Binding-site contacts:
Ligand atom C7 contacts residue ASP125 of chain 1.I at 3.7 Å.
Ligand atom C21 contacts residue SER32 of chain 1.H at 3.8 Å.
Ligand atom N22 contacts residue HIS35 of chain 1.H at 3.2 Å (h-bond).
Ligand atom C20 contacts residue ALA49 of chain 1.H at 3.9 Å (hydrophobic).
Ligand atom C10 contacts residue ALA49 of chain 1.H at 3.8 Å (hydrophobic).
Ligand atom C32 contacts residue THR21 of chain 1.H at 3.8 Å.
Ligand atom C19 contacts residue ALA49 of chain 1.H at 3.9 Å (hydrophobic).
Ligand atom O31 contacts residue THR21 of chain 1.H at 3.1 Å (h-bond).
Ligand atom C26 contacts residue THR1 of chain 1.H at 2.5 Å.
Ligand atom N22 contacts residue SER32 of chain 1.H at 3.4 Å (h-bond).
Ligand atom C40 contacts residue ASP125 of chain 1.I at 3.5 Å.
Ligand atom C42 contacts residue GLU22 of chain 1.H at 3.6 Å.
Ligand atom C15 contacts residue THR1 of chain 1.H at 2.5 Å.
Ligand atom C16 contacts residue THR1 of chain 1.H at 3.0 Å.
Ligand atom O31 contacts residue ALA20 of chain 1.H at 3.7 Å.
Ligand atom O30 contacts residue GLY128 of chain 1.H at 3.6 Å.
Ligand atom C21 contacts residue CYS31 of chain 1.H at 3.8 Å (hydrophobic).
Ligand atom N11 contacts residue THR21 of chain 1.H at 3.1 Å (h-bond).
Ligand atom C18 contacts residue GLY45 of chain 1.H at 3.5 Å.
Ligand atom N14 contacts residue THR1 of chain 1.H at 3.7 Å.
Ligand atom C9 contacts residue ASP125 of chain 1.I at 3.7 Å.
Ligand atom C25 contacts residue THR1 of chain 1.H at 1.4 Å.
Ligand atom O30 contacts residue THR1 of chain 1.H at 2.9 Å (h-bond).
Ligand atom C6 contacts residue ASP125 of chain 1.I at 3.7 Å.
Ligand atom O39 contacts residue ALA49 of chain 1.H at 3.2 Å (h-bond).
Ligand atom C26 contacts residue GLY47 of chain 1.H at 3.5 Å.
Ligand atom C21 contacts residue ASP53 of chain 1.H at 3.4 Å.
Ligand atom N8 contacts residue ASP125 of chain 1.I at 2.8 Å (salt-bridge).
Ligand atom C23 contacts residue CYS31 of chain 1.H at 3.4 Å (hydrophobic).
Ligand atom O29 contacts residue GLY47 of chain 1.H at 3.7 Å.
Ligand atom S27 contacts residue THR1 of chain 1.H at 3.6 Å.
Ligand atom C25 contacts residue LYS33 of chain 1.H at 3.7 Å.
Ligand atom C16 contacts residue GLY45 of chain 1.H at 3.6 Å.
Ligand atom N53 contacts residue LEU126 of chain 1.I at 3.5 Å.
Ligand atom C15 contacts residue LYS33 of chain 1.H at 3.8 Å.
Ligand atom O30 contacts residue SER129 of chain 1.H at 2.9 Å (h-bond).
Ligand atom C28 contacts residue THR1 of chain 1.H at 3.7 Å.
Ligand atom N22 contacts residue ASP53 of chain 1.H at 2.5 Å (salt-bridge).
Ligand atom N14 contacts residue GLY47 of chain 1.H at 3.3 Å (h-bond).
Ligand atom C9 contacts residue THR21 of chain 1.H at 3.8 Å.

Sequence of chain 1.H:
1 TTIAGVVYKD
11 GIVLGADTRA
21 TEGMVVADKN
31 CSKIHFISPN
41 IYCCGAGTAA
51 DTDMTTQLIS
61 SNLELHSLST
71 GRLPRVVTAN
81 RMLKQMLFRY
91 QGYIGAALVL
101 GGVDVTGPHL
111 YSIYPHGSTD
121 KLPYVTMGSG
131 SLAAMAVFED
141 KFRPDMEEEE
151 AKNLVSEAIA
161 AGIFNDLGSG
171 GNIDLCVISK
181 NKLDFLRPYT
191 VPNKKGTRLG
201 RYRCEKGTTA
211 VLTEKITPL

This protein binds this small molecule.
Small molecule (SMILES): CC(C)C[C@H](NC(=O)[C@H](Cc1ccccc1)N=[N+]=[N-])C(=O)N[C@@H](CO)C(=O)N[C@H](CCS(C)(=O)=O)Cc1ccc(CN)cc1

Sequence of chain 1.I:
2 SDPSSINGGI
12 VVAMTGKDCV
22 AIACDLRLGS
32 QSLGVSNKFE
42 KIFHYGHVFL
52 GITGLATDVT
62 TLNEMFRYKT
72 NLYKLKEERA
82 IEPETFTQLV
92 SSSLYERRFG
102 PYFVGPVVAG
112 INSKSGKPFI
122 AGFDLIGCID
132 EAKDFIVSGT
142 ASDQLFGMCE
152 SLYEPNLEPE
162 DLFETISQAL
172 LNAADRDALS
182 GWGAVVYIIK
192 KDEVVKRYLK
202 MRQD